Binding-site contacts:
Ligand atom C2 contacts residue GLU201 of chain 2.A at 3.0 Å.
Ligand atom N1 contacts residue VAL217 of chain 2.A at 3.7 Å.
Ligand atom O6 contacts residue GLY118 of chain 2.A at 3.7 Å.
Ligand atom C2 contacts residue PHE200 of chain 2.A at 4.1 Å (hydrophobic).
Ligand atom C4 contacts residue VAL217 of chain 2.A at 3.6 Å (hydrophobic).
Ligand atom N9 contacts residue VAL217 of chain 2.A at 4.0 Å.
Ligand atom C8 contacts residue ASN243 of chain 2.A at 3.8 Å.
Ligand atom C5 contacts residue ASN243 of chain 2.A at 3.9 Å.
Ligand atom C8 contacts residue GLY118 of chain 2.A at 3.8 Å.
Ligand atom N7 contacts residue THR242 of chain 2.A at 3.7 Å.
Ligand atom N7 contacts residue ASN243 of chain 2.A at 2.9 Å (h-bond).
Ligand atom C8 contacts residue ALA117 of chain 2.A at 3.7 Å (hydrophobic).
Ligand atom C5 contacts residue ALA117 of chain 2.A at 4.1 Å (hydrophobic).
Ligand atom N7 contacts residue VAL260 of chain 2.A at 4.1 Å.
Ligand atom C5 contacts residue PHE200 of chain 2.A at 3.8 Å (hydrophobic).
Ligand atom C5 contacts residue VAL217 of chain 2.A at 4.0 Å (hydrophobic).
Ligand atom N3 contacts residue MET219 of chain 2.A at 3.8 Å.
Ligand atom O6 contacts residue VAL245 of chain 2.A at 3.7 Å.
Ligand atom C8 contacts residue THR242 of chain 2.A at 3.5 Å.
Ligand atom C4 contacts residue GLY118 of chain 2.A at 4.0 Å.
Ligand atom N7 contacts residue GLY118 of chain 2.A at 3.4 Å (h-bond).
Ligand atom N3 contacts residue VAL217 of chain 2.A at 3.5 Å (h-bond).
Ligand atom C6 contacts residue GLY118 of chain 2.A at 3.8 Å.
Ligand atom N9 contacts residue ALA117 of chain 2.A at 4.0 Å.
Ligand atom O6 contacts residue GLU201 of chain 2.A at 3.8 Å.
Ligand atom N9 contacts residue ALA116 of chain 2.A at 3.6 Å.
Ligand atom C2 contacts residue VAL217 of chain 2.A at 3.8 Å (hydrophobic).
Ligand atom C4 contacts residue PHE200 of chain 2.A at 4.1 Å (hydrophobic).
Ligand atom O6 contacts residue ASN243 of chain 2.A at 3.1 Å (h-bond).
Ligand atom C6 contacts residue ASN243 of chain 2.A at 4.0 Å.
Ligand atom O6 contacts residue PHE200 of chain 2.A at 4.0 Å.
Ligand atom N3 contacts residue GLY218 of chain 2.A at 3.6 Å.
Ligand atom N1 contacts residue PHE200 of chain 2.A at 3.7 Å.
Ligand atom N1 contacts residue GLU201 of chain 2.A at 2.8 Å (salt-bridge).
Ligand atom C8 contacts residue ALA116 of chain 2.A at 3.9 Å (hydrophobic).
Ligand atom N7 contacts residue ALA117 of chain 2.A at 3.6 Å.
Ligand atom C2 contacts residue MET219 of chain 2.A at 3.9 Å (hydrophobic).
Ligand atom C6 contacts residue PHE200 of chain 2.A at 3.8 Å (hydrophobic).
Ligand atom C5 contacts residue GLY118 of chain 2.A at 3.5 Å.
Ligand atom C6 contacts residue GLU201 of chain 2.A at 3.8 Å.

Sequence of chain 2.A:
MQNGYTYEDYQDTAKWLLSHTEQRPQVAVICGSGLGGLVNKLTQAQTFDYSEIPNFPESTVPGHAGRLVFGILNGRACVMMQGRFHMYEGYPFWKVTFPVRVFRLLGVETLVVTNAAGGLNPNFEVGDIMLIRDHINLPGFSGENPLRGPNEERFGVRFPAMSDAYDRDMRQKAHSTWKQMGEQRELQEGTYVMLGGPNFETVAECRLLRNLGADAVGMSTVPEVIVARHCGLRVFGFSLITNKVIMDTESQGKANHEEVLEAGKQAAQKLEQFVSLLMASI

A small-molecule ligand and the protein it binds are described below.
Small molecule (SMILES): O=c1[nH]cnc2nc[nH]c12